Binding-site contacts:
Ligand atom CG1 contacts residue ASP182 of chain 1.A at 3.7 Å.
Ligand atom CA contacts residue VAL1 of chain 1.D at 2.5 Å (hydrophobic).
Ligand atom CB contacts residue ASP177 of chain 1.A at 3.4 Å.
Ligand atom CG1 contacts residue ILE124 of chain 1.A at 4.5 Å (hydrophobic).
Ligand atom CB contacts residue ASP182 of chain 1.A at 3.9 Å.
Ligand atom CG2 contacts residue VAL1 of chain 1.D at 3.6 Å (hydrophobic).
Ligand atom O contacts residue THR130 of chain 1.A at 3.4 Å.
Ligand atom CG2 contacts residue CYS143 of chain 1.A at 3.9 Å (hydrophobic).
Ligand atom N contacts residue VAL1 of chain 1.D at 3.6 Å (h-bond).
Ligand atom C contacts residue THR130 of chain 1.A at 4.1 Å.
Ligand atom CG2 contacts residue ASP177 of chain 1.A at 3.7 Å.
Ligand atom O contacts residue VAL1 of chain 1.D at 2.3 Å (h-bond).
Ligand atom N contacts residue GLY128 of chain 1.A at 3.4 Å (h-bond).
Ligand atom CA contacts residue SER178 of chain 1.A at 4.0 Å.
Ligand atom N contacts residue GLY126 of chain 1.A at 4.5 Å.
Ligand atom CA contacts residue ASP177 of chain 1.A at 3.4 Å.
Ligand atom CA contacts residue ASP182 of chain 1.A at 3.3 Å.
Ligand atom C contacts residue ASN129 of chain 1.A at 3.6 Å.
Ligand atom CG1 contacts residue SER125 of chain 1.A at 4.0 Å.
Ligand atom CB contacts residue VAL1 of chain 1.D at 3.4 Å (hydrophobic).
Ligand atom CG1 contacts residue LYS142 of chain 1.A at 3.8 Å.
Ligand atom N contacts residue ASP182 of chain 1.A at 2.7 Å (salt-bridge).
Ligand atom CG2 contacts residue LEU144 of chain 1.A at 3.5 Å (hydrophobic).
Ligand atom CG2 contacts residue LYS142 of chain 1.A at 4.4 Å.
Ligand atom CG2 contacts residue GLY10 of chain 1.A at 3.8 Å.
Ligand atom C contacts residue ASP177 of chain 1.A at 3.5 Å.
Ligand atom CB contacts residue SER178 of chain 1.A at 4.1 Å.
Ligand atom O contacts residue ASN129 of chain 1.A at 3.8 Å.
Ligand atom C contacts residue VAL1 of chain 1.D at 1.4 Å (hydrophobic).
Ligand atom CG1 contacts residue GLY126 of chain 1.A at 3.8 Å.
Ligand atom CA contacts residue ASN129 of chain 1.A at 3.8 Å.
Ligand atom N contacts residue ASN129 of chain 1.A at 3.3 Å (h-bond).

A small-molecule ligand and the protein it binds are described below.
Small molecule (SMILES): CC(C)[C@H](N)C(=O)O

Sequence of chain 1.A:
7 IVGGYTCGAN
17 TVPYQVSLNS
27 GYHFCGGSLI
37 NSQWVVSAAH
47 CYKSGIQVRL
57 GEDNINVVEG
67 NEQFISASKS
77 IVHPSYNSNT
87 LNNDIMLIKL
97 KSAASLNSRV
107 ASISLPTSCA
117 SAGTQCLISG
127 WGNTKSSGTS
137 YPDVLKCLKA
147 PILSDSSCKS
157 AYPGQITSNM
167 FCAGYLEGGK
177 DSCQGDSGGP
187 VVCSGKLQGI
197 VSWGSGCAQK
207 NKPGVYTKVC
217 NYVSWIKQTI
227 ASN